Sequence of chain 1.D:
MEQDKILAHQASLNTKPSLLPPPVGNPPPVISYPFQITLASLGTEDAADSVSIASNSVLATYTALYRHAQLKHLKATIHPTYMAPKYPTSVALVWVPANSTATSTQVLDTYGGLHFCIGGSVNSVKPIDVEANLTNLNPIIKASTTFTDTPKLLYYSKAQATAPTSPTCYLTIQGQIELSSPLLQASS

Sequence of chain 1.C:
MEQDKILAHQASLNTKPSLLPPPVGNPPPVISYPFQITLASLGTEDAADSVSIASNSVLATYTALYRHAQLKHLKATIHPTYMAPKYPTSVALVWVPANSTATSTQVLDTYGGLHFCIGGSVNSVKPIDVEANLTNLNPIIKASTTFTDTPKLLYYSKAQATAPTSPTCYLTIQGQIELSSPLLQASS

Binding-site contacts:
Ligand atom C5' contacts residue GLY113 of chain 1.E at 3.1 Å.
Ligand atom N1 contacts residue SER12 of chain 1.D at 3.4 Å (h-bond).
Ligand atom C5' contacts residue LEU114 of chain 1.E at 3.5 Å (hydrophobic).
Ligand atom O2' contacts residue THR135 of chain 1.E at 3.0 Å (h-bond).
Ligand atom OP1 contacts residue LEU7 of chain 1.D at 2.8 Å (h-bond).
Ligand atom OP1 contacts residue GLN10 of chain 1.D at 3.2 Å.
Ligand atom OP1 contacts residue HIS9 of chain 1.D at 2.6 Å (h-bond).
Ligand atom C4' contacts residue LEU13 of chain 1.D at 3.2 Å (hydrophobic).
Ligand atom OP2 contacts residue GLY25 of chain 1.C at 2.7 Å (h-bond).
Ligand atom O2' contacts residue HIS9 of chain 1.D at 3.2 Å (h-bond).
Ligand atom N1 contacts residue ASN26 of chain 1.C at 3.0 Å (h-bond).
Ligand atom O2 contacts residue ASN133 of chain 1.E at 3.1 Å (h-bond).
Ligand atom C5' contacts residue ASN14 of chain 1.D at 3.5 Å.
Ligand atom OP1 contacts residue LEU114 of chain 1.E at 3.1 Å.
Ligand atom O2' contacts residue ASN136 of chain 1.E at 3.2 Å (h-bond).
Ligand atom OP2 contacts residue ASN26 of chain 1.C at 3.2 Å (h-bond).
Ligand atom O4' contacts residue LEU13 of chain 1.D at 3.4 Å (h-bond).
Ligand atom OP2 contacts residue GLY112 of chain 1.E at 3.3 Å.
Ligand atom OP2 contacts residue HIS9 of chain 1.D at 2.5 Å (h-bond).
Ligand atom C2' contacts residue LEU114 of chain 1.E at 3.0 Å (hydrophobic).
Ligand atom O5' contacts residue ALA11 of chain 1.D at 3.2 Å.
Ligand atom OP1 contacts residue ASN26 of chain 1.C at 3.3 Å (h-bond).
Ligand atom OP2 contacts residue ALA8 of chain 1.D at 3.4 Å.
Ligand atom P contacts residue ALA11 of chain 1.D at 3.3 Å.
Ligand atom O3' contacts residue HIS9 of chain 1.D at 2.8 Å (h-bond).
Ligand atom O2 contacts residue ASN26 of chain 1.C at 2.9 Å (h-bond).
Ligand atom C2 contacts residue ASN26 of chain 1.C at 2.9 Å.
Ligand atom C5' contacts residue SER12 of chain 1.D at 2.8 Å.
Ligand atom OP2 contacts residue SER12 of chain 1.D at 2.7 Å (h-bond).
Ligand atom C4' contacts residue HIS9 of chain 1.D at 3.0 Å.
Ligand atom C3' contacts residue LEU114 of chain 1.E at 3.2 Å (hydrophobic).
Ligand atom C5' contacts residue ALA11 of chain 1.D at 2.7 Å (hydrophobic).
Ligand atom OP1 contacts residue HIS115 of chain 1.E at 2.2 Å (h-bond).
Ligand atom C4' contacts residue LEU114 of chain 1.E at 3.4 Å (hydrophobic).
Ligand atom OP1 contacts residue ALA11 of chain 1.D at 2.6 Å (h-bond).
Ligand atom C1' contacts residue ASN26 of chain 1.C at 3.2 Å.
Ligand atom O3' contacts residue LEU114 of chain 1.E at 2.8 Å.
Ligand atom OP2 contacts residue ALA11 of chain 1.D at 2.8 Å.
Ligand atom O2' contacts residue LEU114 of chain 1.E at 2.2 Å.
Ligand atom OP1 contacts residue LYS16 of chain 1.D at 3.1 Å.

The small molecule below binds the protein below.
Small molecule (SMILES): O=c1ccn([C@@H]2O[C@H](CO[P](=O)(O)O[C@H]3[C@@H](O)[C@H](n4ccc(=O)[nH]c4=O)O[C@@H]3CO[P](=O)(O)O[C@H]3[C@@H](O)[C@H](n4ccc(=O)[nH]c4=O)O[C@@H]3CO[P](=O)(O)O[C@H]3[C@@H](O)[C@H](n4ccc(=O)[nH]c4=O)O[C@@H]3CO[P](=O)(O)O[C@H]3[C@@H](O)[C@H](n4ccc(=O)[nH]c4=O)O[C@@H]3CO[P](=O)(O)O[C@H]3[C@@H](O)[C@H](n4ccc(=O)[nH]c4=O)O[C@@H]3CO[P](=O)(O)O[C@H]3[C@@H](O)[C@H](n4ccc(=O)[nH]c4=O)O[C@@H]3COP(=O)(O)O)[C@@H](O)[C@H]2O)c(=O)[nH]1

Sequence of chain 1.E:
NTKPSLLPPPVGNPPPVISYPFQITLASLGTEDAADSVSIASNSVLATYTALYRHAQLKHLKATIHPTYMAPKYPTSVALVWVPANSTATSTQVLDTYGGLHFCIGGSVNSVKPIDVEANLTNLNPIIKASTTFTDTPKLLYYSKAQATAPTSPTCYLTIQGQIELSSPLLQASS